Sequence of chain 1.B:
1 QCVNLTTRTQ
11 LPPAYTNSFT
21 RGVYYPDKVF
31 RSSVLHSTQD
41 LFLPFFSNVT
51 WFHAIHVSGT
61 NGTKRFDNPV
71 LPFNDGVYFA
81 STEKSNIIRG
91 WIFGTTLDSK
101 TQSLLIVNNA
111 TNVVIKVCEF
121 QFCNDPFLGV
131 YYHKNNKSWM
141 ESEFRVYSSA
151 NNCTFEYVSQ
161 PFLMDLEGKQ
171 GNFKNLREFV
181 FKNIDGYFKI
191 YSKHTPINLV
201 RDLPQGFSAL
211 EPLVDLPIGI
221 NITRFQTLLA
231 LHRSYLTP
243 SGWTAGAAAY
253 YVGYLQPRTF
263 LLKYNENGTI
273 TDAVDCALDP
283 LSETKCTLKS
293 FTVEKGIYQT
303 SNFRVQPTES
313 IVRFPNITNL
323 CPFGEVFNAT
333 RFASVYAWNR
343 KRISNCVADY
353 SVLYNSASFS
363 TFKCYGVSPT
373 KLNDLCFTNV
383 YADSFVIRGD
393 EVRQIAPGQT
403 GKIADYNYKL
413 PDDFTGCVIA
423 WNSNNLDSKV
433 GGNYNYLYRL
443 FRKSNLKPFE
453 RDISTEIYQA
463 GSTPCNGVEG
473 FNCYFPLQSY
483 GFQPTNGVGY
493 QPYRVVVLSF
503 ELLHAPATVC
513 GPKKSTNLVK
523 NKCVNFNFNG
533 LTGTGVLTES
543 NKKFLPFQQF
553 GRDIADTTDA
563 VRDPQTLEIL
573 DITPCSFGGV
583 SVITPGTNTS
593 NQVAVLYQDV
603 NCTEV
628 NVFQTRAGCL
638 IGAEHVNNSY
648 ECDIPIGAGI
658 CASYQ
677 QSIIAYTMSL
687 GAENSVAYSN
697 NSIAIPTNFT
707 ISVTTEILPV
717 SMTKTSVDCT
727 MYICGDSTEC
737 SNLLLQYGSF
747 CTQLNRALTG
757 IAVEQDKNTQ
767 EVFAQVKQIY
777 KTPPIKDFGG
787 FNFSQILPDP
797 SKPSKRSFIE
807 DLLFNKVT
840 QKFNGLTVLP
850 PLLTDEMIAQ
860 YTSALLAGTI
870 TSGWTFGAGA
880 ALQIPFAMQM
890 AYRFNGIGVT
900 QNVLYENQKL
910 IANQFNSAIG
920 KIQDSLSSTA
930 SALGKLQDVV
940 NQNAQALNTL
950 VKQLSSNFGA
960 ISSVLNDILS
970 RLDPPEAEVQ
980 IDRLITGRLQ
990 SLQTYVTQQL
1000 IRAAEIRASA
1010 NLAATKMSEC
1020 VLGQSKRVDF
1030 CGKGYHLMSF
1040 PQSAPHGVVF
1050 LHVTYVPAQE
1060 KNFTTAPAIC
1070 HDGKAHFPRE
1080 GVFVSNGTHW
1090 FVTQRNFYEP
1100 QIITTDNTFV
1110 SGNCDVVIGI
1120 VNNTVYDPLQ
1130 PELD

Binding-site contacts:
Ligand atom C1 contacts residue ASN112 of chain 1.B at 3.3 Å.
Ligand atom O6 contacts residue ALA110 of chain 1.B at 4.3 Å.
Ligand atom N2 contacts residue ASN109 of chain 1.B at 3.0 Å (h-bond).
Ligand atom C5 contacts residue MET140 of chain 1.B at 4.4 Å (hydrophobic).
Ligand atom C8 contacts residue VAL114 of chain 1.B at 4.3 Å (hydrophobic).
Ligand atom C7 contacts residue ASN109 of chain 1.B at 4.0 Å.
Ligand atom C1 contacts residue THR111 of chain 1.B at 4.1 Å.
Ligand atom C4 contacts residue THR111 of chain 1.B at 3.8 Å.
Ligand atom C4 contacts residue ASN112 of chain 1.B at 4.3 Å.
Ligand atom O5 contacts residue THR111 of chain 1.B at 3.2 Å (h-bond).
Ligand atom C8 contacts residue GLU143 of chain 1.B at 3.4 Å.
Ligand atom O6 contacts residue THR111 of chain 1.B at 3.3 Å.
Ligand atom O5 contacts residue ASN112 of chain 1.B at 3.6 Å.
Ligand atom O6 contacts residue MET140 of chain 1.B at 4.1 Å.
Ligand atom C3 contacts residue ASN109 of chain 1.B at 3.7 Å.
Ligand atom O7 contacts residue ASN112 of chain 1.B at 3.3 Å (h-bond).
Ligand atom O7 contacts residue VAL114 of chain 1.B at 3.9 Å.
Ligand atom O3 contacts residue ASN112 of chain 1.B at 4.5 Å.
Ligand atom C6 contacts residue THR111 of chain 1.B at 3.5 Å.
Ligand atom O6 contacts residue ASN109 of chain 1.B at 4.3 Å.
Ligand atom C3 contacts residue ASN112 of chain 1.B at 4.2 Å.
Ligand atom C5 contacts residue THR111 of chain 1.B at 3.7 Å.
Ligand atom C1 contacts residue ASN109 of chain 1.B at 1.4 Å.
Ligand atom C7 contacts residue VAL114 of chain 1.B at 4.3 Å (hydrophobic).
Ligand atom C5 contacts residue ASN109 of chain 1.B at 3.7 Å.
Ligand atom O7 contacts residue ASN109 of chain 1.B at 4.3 Å.
Ligand atom C7 contacts residue ASN112 of chain 1.B at 4.2 Å.
Ligand atom C2 contacts residue ASN112 of chain 1.B at 3.3 Å.
Ligand atom O5 contacts residue ASN109 of chain 1.B at 2.4 Å (h-bond).
Ligand atom N2 contacts residue ASN112 of chain 1.B at 4.3 Å.
Ligand atom C2 contacts residue ASN109 of chain 1.B at 2.4 Å.
Ligand atom C4 contacts residue ASN109 of chain 1.B at 4.1 Å.

A small-molecule ligand and the protein it binds are described below.
Small molecule (SMILES): CC(=O)N[C@@H]1[C@@H](O)[C@H](O)[C@@H](CO)O[C@H]1O